Sequence of chain 3.E:
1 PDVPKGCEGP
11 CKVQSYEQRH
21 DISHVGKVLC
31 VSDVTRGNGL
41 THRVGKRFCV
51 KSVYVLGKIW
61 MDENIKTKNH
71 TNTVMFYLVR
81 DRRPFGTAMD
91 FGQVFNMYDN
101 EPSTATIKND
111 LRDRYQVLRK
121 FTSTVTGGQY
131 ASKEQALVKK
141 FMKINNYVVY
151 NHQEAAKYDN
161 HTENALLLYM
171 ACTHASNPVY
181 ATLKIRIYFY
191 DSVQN

This protein binds this small molecule.
Small molecule (SMILES): Nc1ccn([C@H]2C[C@H](O[P](=O)(O)OC[C@H]3O[C@@H](n4ccc(N)nc4=O)C[C@@H]3O[P](=O)(O)OC[C@H]3O[C@@H](n4cnc5c(N)ncnc54)C[C@@H]3O[P](=O)(O)OC[C@H]3O[C@@H](n4ccc(N)nc4=O)C[C@@H]3O)[C@@H](CO[P](=O)(O)O[C@H]3C[C@H](n4cnc5c(N)ncnc54)O[C@@H]3CO[P](=O)(O)O[C@H]3C[C@H](n4cnc5c(N)ncnc54)O[C@@H]3CO[P](=O)(O)O[C@H]3C[C@H](n4ccc(N)nc4=O)O[C@@H]3COP(=O)=O)O2)c(=O)n1

Sequence of chain 2.K:
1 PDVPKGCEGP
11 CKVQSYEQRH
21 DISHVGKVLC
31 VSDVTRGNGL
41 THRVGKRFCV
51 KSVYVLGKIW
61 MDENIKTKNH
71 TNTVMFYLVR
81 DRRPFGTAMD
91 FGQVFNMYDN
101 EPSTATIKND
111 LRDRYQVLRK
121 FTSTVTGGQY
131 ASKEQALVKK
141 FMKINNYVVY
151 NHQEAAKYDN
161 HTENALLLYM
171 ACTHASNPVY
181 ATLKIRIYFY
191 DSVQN

Sequence of chain 2.C:
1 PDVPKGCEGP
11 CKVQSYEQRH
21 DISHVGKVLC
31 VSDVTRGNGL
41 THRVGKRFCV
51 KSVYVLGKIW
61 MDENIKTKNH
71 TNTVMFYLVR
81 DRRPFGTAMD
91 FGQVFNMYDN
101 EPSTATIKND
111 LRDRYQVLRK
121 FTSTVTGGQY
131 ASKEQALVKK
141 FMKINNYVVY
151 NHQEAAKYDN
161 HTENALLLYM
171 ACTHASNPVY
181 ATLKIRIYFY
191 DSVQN

Binding-site contacts:
Ligand atom O2 contacts residue TYR188 of chain 2.C at 3.0 Å.
Ligand atom N1 contacts residue PHE141 of chain 2.C at 3.4 Å.
Ligand atom C5 contacts residue PHE141 of chain 2.C at 3.3 Å (hydrophobic).
Ligand atom N3 contacts residue PHE141 of chain 2.C at 3.7 Å.
Ligand atom N6 contacts residue PHE141 of chain 2.C at 3.4 Å.
Ligand atom O5' contacts residue ARG112 of chain 2.K at 3.2 Å.
Ligand atom OP1 contacts residue ARG112 of chain 2.K at 2.7 Å (salt-bridge).
Ligand atom C6 contacts residue CYS11 of chain 2.C at 3.7 Å (hydrophobic).
Ligand atom OP1 contacts residue ARG119 of chain 2.K at 3.5 Å.
Ligand atom OP1 contacts residue LYS120 of chain 2.K at 3.0 Å (salt-bridge).
Ligand atom O3' contacts residue ARG119 of chain 2.K at 3.7 Å.
Ligand atom OP2 contacts residue ASN195 of chain 3.E at 3.1 Å (h-bond).
Ligand atom OP2 contacts residue TYR54 of chain 2.C at 2.7 Å (h-bond).
Ligand atom OP2 contacts residue TYR188 of chain 2.C at 2.7 Å (h-bond).
Ligand atom C5' contacts residue ARG82 of chain 2.K at 3.7 Å.
Ligand atom O4' contacts residue ARG80 of chain 2.K at 3.1 Å (salt-bridge).
Ligand atom O3' contacts residue LEU118 of chain 2.K at 3.5 Å (h-bond).
Ligand atom C4' contacts residue ARG82 of chain 2.K at 3.7 Å.
Ligand atom OP1 contacts residue VAL117 of chain 2.K at 3.6 Å.
Ligand atom OP2 contacts residue LYS120 of chain 2.K at 2.9 Å (salt-bridge).
Ligand atom C5' contacts residue ARG112 of chain 2.K at 3.7 Å.
Ligand atom OP1 contacts residue ARG82 of chain 2.K at 3.0 Å (salt-bridge).
Ligand atom C4' contacts residue ARG80 of chain 2.K at 3.5 Å.
Ligand atom OP2 contacts residue ARG47 of chain 3.E at 2.5 Å (salt-bridge).
Ligand atom C2 contacts residue PHE141 of chain 2.C at 3.5 Å (hydrophobic).
Ligand atom C2' contacts residue TYR188 of chain 2.C at 3.1 Å (hydrophobic).
Ligand atom OP1 contacts residue ASP113 of chain 2.K at 2.9 Å (salt-bridge).
Ligand atom P contacts residue ARG82 of chain 2.K at 3.7 Å.
Ligand atom O3' contacts residue ARG82 of chain 2.K at 3.1 Å (salt-bridge).
Ligand atom C5 contacts residue ASP2 of chain 2.C at 3.7 Å.
Ligand atom N4 contacts residue LYS51 of chain 2.C at 3.4 Å.
Ligand atom C2' contacts residue CYS11 of chain 2.C at 3.5 Å (hydrophobic).
Ligand atom P contacts residue TYR188 of chain 2.C at 3.5 Å.
Ligand atom C6 contacts residue PHE141 of chain 2.C at 3.4 Å (hydrophobic).
Ligand atom C5' contacts residue ARG47 of chain 3.E at 3.5 Å.
Ligand atom C3' contacts residue TYR188 of chain 2.C at 3.2 Å (hydrophobic).
Ligand atom N7 contacts residue PHE141 of chain 2.C at 3.5 Å.
Ligand atom OP2 contacts residue ARG186 of chain 2.C at 3.0 Å (salt-bridge).
Ligand atom O3' contacts residue TYR188 of chain 2.C at 3.0 Å (h-bond).
Ligand atom C4 contacts residue PHE141 of chain 2.C at 3.5 Å (hydrophobic).